Sequence of chain 1.B:
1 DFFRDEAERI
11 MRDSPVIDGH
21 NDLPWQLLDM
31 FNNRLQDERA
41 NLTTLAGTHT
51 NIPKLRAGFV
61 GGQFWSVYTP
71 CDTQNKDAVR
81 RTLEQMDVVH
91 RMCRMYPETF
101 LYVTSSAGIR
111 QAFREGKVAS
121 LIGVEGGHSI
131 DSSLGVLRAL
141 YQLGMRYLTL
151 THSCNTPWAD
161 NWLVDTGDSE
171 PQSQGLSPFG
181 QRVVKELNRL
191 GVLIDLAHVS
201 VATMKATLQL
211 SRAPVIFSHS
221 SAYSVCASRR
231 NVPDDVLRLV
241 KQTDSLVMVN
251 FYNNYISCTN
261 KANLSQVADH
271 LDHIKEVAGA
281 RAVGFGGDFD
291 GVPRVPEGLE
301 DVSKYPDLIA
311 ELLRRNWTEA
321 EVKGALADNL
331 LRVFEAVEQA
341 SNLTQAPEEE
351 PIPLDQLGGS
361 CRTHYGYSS

Binding-site contacts:
Ligand atom C1 contacts residue TYR68 of chain 1.B at 3.5 Å (hydrophobic).
Ligand atom C9 contacts residue VAL292 of chain 1.B at 3.8 Å (hydrophobic).
Ligand atom C1 contacts residue HIS152 of chain 1.B at 3.8 Å.
Ligand atom C2 contacts residue ZN1 of chain 1.J at 3.7 Å.
Ligand atom C11 contacts residue ASP288 of chain 1.B at 3.4 Å.
Ligand atom C6 contacts residue ZN1 of chain 1.K at 3.6 Å.
Ligand atom C11 contacts residue ARG230 of chain 1.B at 3.8 Å.
Ligand atom O13 contacts residue HIS198 of chain 1.B at 3.1 Å (h-bond).
Ligand atom C3 contacts residue TYR68 of chain 1.B at 3.7 Å (hydrophobic).
Ligand atom C14 contacts residue VAL292 of chain 1.B at 3.7 Å (hydrophobic).
Ligand atom C8 contacts residue GLY291 of chain 1.B at 3.9 Å.
Ligand atom C11 contacts residue ZN1 of chain 1.K at 3.3 Å.
Ligand atom C8 contacts residue ASP288 of chain 1.B at 3.5 Å.
Ligand atom O12 contacts residue TYR255 of chain 1.B at 2.8 Å (h-bond).
Ligand atom O10 contacts residue HIS198 of chain 1.B at 3.5 Å.
Ligand atom O13 contacts residue ZN1 of chain 1.K at 2.4 Å.
Ligand atom C9 contacts residue TYR255 of chain 1.B at 3.7 Å (hydrophobic).
Ligand atom C1 contacts residue GLU125 of chain 1.B at 3.7 Å.
Ligand atom C11 contacts residue TYR255 of chain 1.B at 3.7 Å (hydrophobic).
Ligand atom C1 contacts residue ZN1 of chain 1.J at 3.4 Å.
Ligand atom C2 contacts residue GLY291 of chain 1.B at 3.2 Å.
Ligand atom C14 contacts residue GLY291 of chain 1.B at 3.6 Å.
Ligand atom C4 contacts residue TYR68 of chain 1.B at 3.2 Å (hydrophobic).
Ligand atom C6 contacts residue HIS152 of chain 1.B at 3.9 Å.
Ligand atom C1 contacts residue ASP22 of chain 1.B at 3.7 Å.
Ligand atom C14 contacts residue TYR252 of chain 1.B at 3.9 Å (hydrophobic).
Ligand atom C2 contacts residue ASP22 of chain 1.B at 3.7 Å.
Ligand atom O10 contacts residue HIS152 of chain 1.B at 2.8 Å (h-bond).
Ligand atom O13 contacts residue ASP288 of chain 1.B at 2.8 Å (salt-bridge).
Ligand atom N7 contacts residue ASP288 of chain 1.B at 3.7 Å.
Ligand atom O10 contacts residue ZN1 of chain 1.K at 3.1 Å.
Ligand atom C6 contacts residue GLY291 of chain 1.B at 3.5 Å.
Ligand atom C5 contacts residue TYR68 of chain 1.B at 3.7 Å (hydrophobic).
Ligand atom C11 contacts residue HIS198 of chain 1.B at 3.4 Å.
Ligand atom O13 contacts residue HIS219 of chain 1.B at 3.4 Å.
Ligand atom O12 contacts residue ARG230 of chain 1.B at 3.1 Å (salt-bridge).
Ligand atom N7 contacts residue GLY291 of chain 1.B at 2.8 Å (h-bond).
Ligand atom C5 contacts residue TRP25 of chain 1.B at 3.7 Å (hydrophobic).
Ligand atom O12 contacts residue HIS198 of chain 1.B at 3.0 Å.
Ligand atom O13 contacts residue ARG230 of chain 1.B at 3.1 Å (salt-bridge).

A small-molecule ligand and the protein it binds are described below.
Small molecule (SMILES): CC1(C)C[C@@H]1C(=O)N/C(=C\CCCCSCC(N)C(=O)O)C(=O)O